Sequence of chain 1.A:
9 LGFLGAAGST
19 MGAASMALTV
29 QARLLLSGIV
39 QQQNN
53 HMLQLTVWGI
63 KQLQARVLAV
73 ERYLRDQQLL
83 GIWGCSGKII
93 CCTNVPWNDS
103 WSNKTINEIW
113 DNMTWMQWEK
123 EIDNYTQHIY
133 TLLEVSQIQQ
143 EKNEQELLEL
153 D

This protein binds this small molecule.
Small molecule (SMILES): CC(=O)N[C@@H]1[C@@H](O)[C@H](O)[C@@H](CO)O[C@H]1O

Sequence of chain 1.B:
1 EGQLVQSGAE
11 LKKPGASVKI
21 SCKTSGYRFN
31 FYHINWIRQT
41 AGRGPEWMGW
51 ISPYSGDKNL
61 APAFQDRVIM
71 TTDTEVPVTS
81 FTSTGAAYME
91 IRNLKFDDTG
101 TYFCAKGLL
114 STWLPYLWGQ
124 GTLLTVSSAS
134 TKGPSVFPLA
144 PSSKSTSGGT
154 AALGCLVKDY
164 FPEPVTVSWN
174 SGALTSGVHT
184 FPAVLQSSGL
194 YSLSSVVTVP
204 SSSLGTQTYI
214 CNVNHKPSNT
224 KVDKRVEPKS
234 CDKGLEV

Binding-site contacts:
Ligand atom C2 contacts residue TYR32 of chain 1.B at 3.6 Å (hydrophobic).
Ligand atom O5 contacts residue MET115 of chain 1.A at 4.1 Å.
Ligand atom C2 contacts residue GLU110 of chain 1.A at 4.3 Å.
Ligand atom N2 contacts residue TYR32 of chain 1.B at 3.7 Å.
Ligand atom C7 contacts residue ASN114 of chain 1.A at 3.2 Å.
Ligand atom C7 contacts residue GLU110 of chain 1.A at 2.8 Å.
Ligand atom C4 contacts residue ASN114 of chain 1.A at 4.2 Å.
Ligand atom O4 contacts residue GLU1 of chain 1.B at 4.2 Å.
Ligand atom C8 contacts residue GLU110 of chain 1.A at 2.5 Å.
Ligand atom C5 contacts residue TYR32 of chain 1.B at 3.9 Å (hydrophobic).
Ligand atom C1 contacts residue TYR32 of chain 1.B at 3.2 Å (hydrophobic).
Ligand atom O7 contacts residue ASN114 of chain 1.A at 2.9 Å (h-bond).
Ligand atom C1 contacts residue MET115 of chain 1.A at 4.3 Å (hydrophobic).
Ligand atom O5 contacts residue TYR32 of chain 1.B at 4.0 Å.
Ligand atom O5 contacts residue ASN114 of chain 1.A at 2.4 Å (h-bond).
Ligand atom O3 contacts residue GLU1 of chain 1.B at 4.2 Å.
Ligand atom O3 contacts residue TYR119 of chain 1.B at 3.5 Å (h-bond).
Ligand atom N2 contacts residue ASN114 of chain 1.A at 2.9 Å (h-bond).
Ligand atom C3 contacts residue ASN114 of chain 1.A at 3.8 Å.
Ligand atom C3 contacts residue TYR32 of chain 1.B at 3.5 Å (hydrophobic).
Ligand atom C8 contacts residue TYR119 of chain 1.B at 4.1 Å (hydrophobic).
Ligand atom C5 contacts residue ASN114 of chain 1.A at 3.7 Å.
Ligand atom C8 contacts residue PRO58 of chain 1.C at 3.7 Å (hydrophobic).
Ligand atom C6 contacts residue MET115 of chain 1.A at 4.3 Å (hydrophobic).
Ligand atom C1 contacts residue ASN114 of chain 1.A at 1.4 Å.
Ligand atom O7 contacts residue GLU110 of chain 1.A at 2.5 Å.
Ligand atom C4 contacts residue TYR32 of chain 1.B at 4.2 Å (hydrophobic).
Ligand atom C2 contacts residue ASN114 of chain 1.A at 2.5 Å.
Ligand atom N2 contacts residue GLU110 of chain 1.A at 3.9 Å.

Sequence of chain 1.C:
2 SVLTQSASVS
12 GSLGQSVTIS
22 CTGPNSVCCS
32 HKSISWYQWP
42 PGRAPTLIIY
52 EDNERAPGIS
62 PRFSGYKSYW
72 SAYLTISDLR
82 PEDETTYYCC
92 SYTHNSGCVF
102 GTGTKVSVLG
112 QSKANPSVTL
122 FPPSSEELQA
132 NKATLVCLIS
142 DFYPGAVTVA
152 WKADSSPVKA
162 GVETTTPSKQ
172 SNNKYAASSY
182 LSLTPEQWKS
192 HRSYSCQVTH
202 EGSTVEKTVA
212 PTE